Sequence of chain 1.A:
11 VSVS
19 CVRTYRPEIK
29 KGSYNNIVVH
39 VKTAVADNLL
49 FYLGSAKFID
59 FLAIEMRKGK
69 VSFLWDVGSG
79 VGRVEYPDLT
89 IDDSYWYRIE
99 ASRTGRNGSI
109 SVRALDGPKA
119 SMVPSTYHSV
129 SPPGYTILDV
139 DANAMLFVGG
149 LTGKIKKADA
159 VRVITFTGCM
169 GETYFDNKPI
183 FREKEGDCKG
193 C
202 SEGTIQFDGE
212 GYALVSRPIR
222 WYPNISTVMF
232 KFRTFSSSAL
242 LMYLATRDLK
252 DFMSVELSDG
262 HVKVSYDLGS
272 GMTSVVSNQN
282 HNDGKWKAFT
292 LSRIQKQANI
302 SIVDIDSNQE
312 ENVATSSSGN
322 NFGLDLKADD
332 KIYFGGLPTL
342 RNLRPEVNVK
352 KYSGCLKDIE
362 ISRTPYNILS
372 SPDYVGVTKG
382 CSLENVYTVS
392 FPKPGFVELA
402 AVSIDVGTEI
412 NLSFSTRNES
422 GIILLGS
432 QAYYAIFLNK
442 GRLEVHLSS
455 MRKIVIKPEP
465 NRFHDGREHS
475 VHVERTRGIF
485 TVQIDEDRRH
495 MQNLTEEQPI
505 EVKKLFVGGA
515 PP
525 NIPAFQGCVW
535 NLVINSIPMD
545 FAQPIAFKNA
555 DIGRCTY

Binding-site contacts:
Ligand atom C6 contacts residue GLN530 of chain 1.A at 4.5 Å.
Ligand atom C6 contacts residue ASN419 of chain 1.A at 4.2 Å.
Ligand atom O6 contacts residue GLN530 of chain 1.A at 4.4 Å.
Ligand atom C7 contacts residue ASN419 of chain 1.A at 3.3 Å.
Ligand atom C1 contacts residue ASN419 of chain 1.A at 1.4 Å.
Ligand atom C4 contacts residue ASN419 of chain 1.A at 4.2 Å.
Ligand atom C5 contacts residue GLN530 of chain 1.A at 3.8 Å.
Ligand atom C2 contacts residue ASN419 of chain 1.A at 2.4 Å.
Ligand atom C8 contacts residue ASN419 of chain 1.A at 4.2 Å.
Ligand atom N2 contacts residue ASN419 of chain 1.A at 2.9 Å (h-bond).
Ligand atom C1 contacts residue GLN530 of chain 1.A at 4.1 Å.
Ligand atom O6 contacts residue ASN419 of chain 1.A at 3.6 Å.
Ligand atom O7 contacts residue ASN419 of chain 1.A at 3.5 Å (h-bond).
Ligand atom C8 contacts residue PRO527 of chain 1.A at 4.0 Å (hydrophobic).
Ligand atom O5 contacts residue ASN419 of chain 1.A at 2.4 Å (h-bond).
Ligand atom C5 contacts residue ASN419 of chain 1.A at 3.7 Å.
Ligand atom O5 contacts residue GLN530 of chain 1.A at 4.2 Å.
Ligand atom C3 contacts residue ASN419 of chain 1.A at 3.8 Å.

The small molecule below binds the protein below.
Small molecule (SMILES): CC(=O)N[C@@H]1[C@@H](O)[C@H](O)[C@@H](CO)O[C@H]1O